Sequence of chain 1.A:
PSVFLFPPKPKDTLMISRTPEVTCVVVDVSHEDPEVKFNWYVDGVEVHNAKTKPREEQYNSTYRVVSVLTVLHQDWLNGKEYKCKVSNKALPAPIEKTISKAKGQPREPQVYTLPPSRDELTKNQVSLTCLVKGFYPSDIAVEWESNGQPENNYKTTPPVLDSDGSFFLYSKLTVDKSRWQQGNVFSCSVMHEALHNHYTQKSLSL

Binding-site contacts:
Ligand atom C7 contacts residue THR63 of chain 1.A at 3.6 Å.
Ligand atom N2 contacts residue PHE5 of chain 1.A at 3.5 Å.
Ligand atom C8 contacts residue PHE5 of chain 1.A at 3.5 Å (hydrophobic).
Ligand atom C1 contacts residue THR63 of chain 1.A at 3.1 Å.
Ligand atom C8 contacts residue LYS98 of chain 1.A at 3.3 Å.
Ligand atom O4 contacts residue LYS10 of chain 1.A at 3.2 Å.
Ligand atom C1 contacts residue GLN59 of chain 1.A at 3.5 Å.
Ligand atom C5 contacts residue ASN61 of chain 1.A at 3.6 Å.
Ligand atom O5 contacts residue GLN59 of chain 1.A at 3.3 Å.
Ligand atom C7 contacts residue ASN61 of chain 1.A at 3.5 Å.
Ligand atom C6 contacts residue MAN6 of chain 1.D at 3.6 Å.
Ligand atom N2 contacts residue ASN61 of chain 1.A at 3.4 Å (h-bond).
Ligand atom C3 contacts residue PRO8 of chain 1.A at 3.3 Å (hydrophobic).
Ligand atom C3 contacts residue ASP29 of chain 1.A at 3.2 Å.
Ligand atom O2 contacts residue PRO8 of chain 1.A at 3.1 Å (h-bond).
Ligand atom N2 contacts residue ASP29 of chain 1.A at 3.0 Å (salt-bridge).
Ligand atom C2 contacts residue LYS10 of chain 1.A at 3.7 Å.
Ligand atom O3 contacts residue ASP29 of chain 1.A at 3.3 Å (salt-bridge).
Ligand atom C5 contacts residue GLN59 of chain 1.A at 3.3 Å.
Ligand atom O7 contacts residue ASP29 of chain 1.A at 3.1 Å.
Ligand atom C7 contacts residue ASP29 of chain 1.A at 3.4 Å.
Ligand atom O3 contacts residue PRO9 of chain 1.A at 3.2 Å.
Ligand atom C2 contacts residue ASN61 of chain 1.A at 2.6 Å.
Ligand atom C2 contacts residue THR63 of chain 1.A at 3.7 Å.
Ligand atom C2 contacts residue ASP29 of chain 1.A at 3.7 Å.
Ligand atom O6 contacts residue MAN6 of chain 1.D at 3.1 Å (h-bond).
Ligand atom O6 contacts residue GLN59 of chain 1.A at 3.1 Å.
Ligand atom C6 contacts residue GLN59 of chain 1.A at 3.6 Å.
Ligand atom O6 contacts residue GLU22 of chain 1.A at 2.9 Å (salt-bridge).
Ligand atom O5 contacts residue ASN61 of chain 1.A at 2.3 Å (h-bond).
Ligand atom O7 contacts residue THR63 of chain 1.A at 3.2 Å.
Ligand atom O2 contacts residue PHE7 of chain 1.A at 3.4 Å.
Ligand atom C8 contacts residue ARG65 of chain 1.A at 3.3 Å.
Ligand atom O3 contacts residue LYS10 of chain 1.A at 3.6 Å.
Ligand atom O2 contacts residue PHE5 of chain 1.A at 3.6 Å.
Ligand atom O2 contacts residue GLN59 of chain 1.A at 3.7 Å.
Ligand atom N2 contacts residue THR63 of chain 1.A at 3.1 Å (h-bond).
Ligand atom C1 contacts residue ASN61 of chain 1.A at 1.4 Å.
Ligand atom O3 contacts residue LYS10 of chain 1.A at 3.2 Å.
Ligand atom O3 contacts residue PRO8 of chain 1.A at 2.5 Å (h-bond).

The protein below binds the small molecule below.
Small molecule (SMILES): CC(=O)N[C@H]1[C@H](O[C@H]2[C@H](O)[C@@H](NC(C)=O)CO[C@@H]2CO[C@H]2O[C@@H](C)[C@@H](O)[C@@H](O)[C@@H]2O)O[C@H](CO)[C@@H](O[C@@H]2O[C@H](CO[C@H]3O[C@H](CO)[C@@H](O)[C@H](O[C@@H]4O[C@H](CO)[C@@H](O[C@@H]5O[C@H](CO)[C@H](O)[C@H](O)[C@H]5O)[C@H](O)[C@H]4NC(C)=O)[C@@H]3O)[C@@H](O)[C@H](O[C@H]3O[C@H](CO)[C@@H](O)[C@H](O)[C@@H]3O[C@@H]3O[C@H](CO)[C@@H](O)[C@H](O)[C@H]3NC(C)=O)[C@@H]2O)[C@@H]1O